Binding-site contacts:
Ligand atom O7 contacts residue ASN1074 of chain 1.A at 4.1 Å.
Ligand atom C3 contacts residue ASN1074 of chain 1.A at 3.8 Å.
Ligand atom O5 contacts residue GLN895 of chain 1.B at 4.0 Å.
Ligand atom C6 contacts residue GLN895 of chain 1.B at 4.3 Å.
Ligand atom C7 contacts residue ASN1074 of chain 1.A at 3.7 Å.
Ligand atom C4 contacts residue ASN1074 of chain 1.A at 4.2 Å.
Ligand atom O6 contacts residue ASN1074 of chain 1.A at 4.4 Å.
Ligand atom C1 contacts residue ASN1074 of chain 1.A at 1.4 Å.
Ligand atom O6 contacts residue GLN895 of chain 1.B at 4.4 Å.
Ligand atom C2 contacts residue ASN1074 of chain 1.A at 2.4 Å.
Ligand atom C6 contacts residue ASN1074 of chain 1.A at 4.4 Å.
Ligand atom N2 contacts residue ASN1074 of chain 1.A at 2.8 Å (h-bond).
Ligand atom O5 contacts residue ASN1074 of chain 1.A at 2.4 Å (h-bond).
Ligand atom C4 contacts residue ALA706 of chain 1.A at 4.0 Å (hydrophobic).
Ligand atom C6 contacts residue ALA706 of chain 1.A at 4.3 Å (hydrophobic).
Ligand atom C5 contacts residue ASN1074 of chain 1.A at 3.7 Å.

Sequence of chain 1.A:
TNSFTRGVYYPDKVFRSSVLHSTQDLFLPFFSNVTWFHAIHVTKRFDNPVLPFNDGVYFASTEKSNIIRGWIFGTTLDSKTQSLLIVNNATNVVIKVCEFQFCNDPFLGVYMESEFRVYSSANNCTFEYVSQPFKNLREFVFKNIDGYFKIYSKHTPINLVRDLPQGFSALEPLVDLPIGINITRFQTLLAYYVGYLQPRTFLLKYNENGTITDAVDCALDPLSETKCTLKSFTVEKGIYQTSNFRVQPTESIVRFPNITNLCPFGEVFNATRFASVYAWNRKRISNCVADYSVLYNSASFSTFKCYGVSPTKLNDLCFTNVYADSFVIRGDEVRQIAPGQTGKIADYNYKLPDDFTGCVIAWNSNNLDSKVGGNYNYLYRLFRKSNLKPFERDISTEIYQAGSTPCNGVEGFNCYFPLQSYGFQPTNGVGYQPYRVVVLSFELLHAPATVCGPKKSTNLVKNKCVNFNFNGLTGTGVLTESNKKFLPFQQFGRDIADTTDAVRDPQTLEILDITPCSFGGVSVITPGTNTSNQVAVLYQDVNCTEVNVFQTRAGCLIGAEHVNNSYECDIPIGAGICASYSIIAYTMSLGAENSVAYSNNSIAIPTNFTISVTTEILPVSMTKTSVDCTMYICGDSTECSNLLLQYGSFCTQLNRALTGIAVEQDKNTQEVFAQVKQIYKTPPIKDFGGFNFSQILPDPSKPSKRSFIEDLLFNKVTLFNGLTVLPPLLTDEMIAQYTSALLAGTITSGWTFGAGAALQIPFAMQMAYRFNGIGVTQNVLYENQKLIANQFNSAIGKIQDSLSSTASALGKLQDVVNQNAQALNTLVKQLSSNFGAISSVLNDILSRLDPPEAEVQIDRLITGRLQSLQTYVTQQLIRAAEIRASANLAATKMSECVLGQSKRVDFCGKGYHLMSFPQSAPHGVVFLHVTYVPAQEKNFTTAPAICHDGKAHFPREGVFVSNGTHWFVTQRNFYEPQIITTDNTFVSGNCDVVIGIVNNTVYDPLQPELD

A protein and the small-molecule ligand that binds it are described below.
Small molecule (SMILES): CC(=O)N[C@@H]1[C@@H](O)[C@H](O)[C@@H](CO)O[C@H]1O

Sequence of chain 1.B:
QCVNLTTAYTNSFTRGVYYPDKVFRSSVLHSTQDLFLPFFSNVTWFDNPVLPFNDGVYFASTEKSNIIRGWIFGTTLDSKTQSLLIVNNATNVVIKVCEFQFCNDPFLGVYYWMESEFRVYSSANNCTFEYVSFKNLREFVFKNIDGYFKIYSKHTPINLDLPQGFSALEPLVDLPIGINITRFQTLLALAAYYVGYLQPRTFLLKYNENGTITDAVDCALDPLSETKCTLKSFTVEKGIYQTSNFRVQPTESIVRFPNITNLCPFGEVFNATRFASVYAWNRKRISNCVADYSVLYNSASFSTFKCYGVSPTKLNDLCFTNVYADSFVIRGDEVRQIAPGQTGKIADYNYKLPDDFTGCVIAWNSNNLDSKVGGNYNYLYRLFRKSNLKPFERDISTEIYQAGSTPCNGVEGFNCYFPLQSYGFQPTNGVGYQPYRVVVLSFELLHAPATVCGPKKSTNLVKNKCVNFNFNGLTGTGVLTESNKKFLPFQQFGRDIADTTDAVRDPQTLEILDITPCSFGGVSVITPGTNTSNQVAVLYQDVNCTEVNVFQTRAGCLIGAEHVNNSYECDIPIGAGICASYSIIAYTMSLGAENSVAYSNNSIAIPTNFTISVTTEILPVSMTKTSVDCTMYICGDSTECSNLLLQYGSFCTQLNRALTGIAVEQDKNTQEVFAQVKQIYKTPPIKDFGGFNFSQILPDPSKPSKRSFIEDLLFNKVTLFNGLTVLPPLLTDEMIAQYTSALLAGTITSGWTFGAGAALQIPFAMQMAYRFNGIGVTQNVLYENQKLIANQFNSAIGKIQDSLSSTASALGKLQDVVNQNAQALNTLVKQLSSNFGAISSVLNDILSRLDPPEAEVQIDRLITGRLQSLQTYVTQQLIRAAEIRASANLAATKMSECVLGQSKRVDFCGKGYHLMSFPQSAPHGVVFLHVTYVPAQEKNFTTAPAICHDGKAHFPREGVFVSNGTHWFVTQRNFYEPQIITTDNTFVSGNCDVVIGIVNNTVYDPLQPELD